This protein binds this small molecule.
Small molecule (SMILES): CC(=O)N[C@@H]1[C@@H](O)[C@H](O)[C@@H](CO)O[C@H]1O

Binding-site contacts:
Ligand atom C5 contacts residue ASN308 of chain 1.E at 3.6 Å.
Ligand atom C4 contacts residue ASN308 of chain 1.E at 4.2 Å.
Ligand atom C8 contacts residue SER362 of chain 1.E at 4.1 Å.
Ligand atom C2 contacts residue ASN308 of chain 1.E at 2.5 Å.
Ligand atom C1 contacts residue ASN308 of chain 1.E at 1.4 Å.
Ligand atom O7 contacts residue ASN308 of chain 1.E at 4.2 Å.
Ligand atom C3 contacts residue ASN308 of chain 1.E at 3.8 Å.
Ligand atom N2 contacts residue ASN308 of chain 1.E at 2.4 Å (h-bond).
Ligand atom C7 contacts residue ASN308 of chain 1.E at 3.2 Å.
Ligand atom C8 contacts residue ASN308 of chain 1.E at 3.5 Å.
Ligand atom O5 contacts residue ASN308 of chain 1.E at 2.3 Å (h-bond).
Ligand atom N2 contacts residue TRP364 of chain 1.E at 4.2 Å.

Sequence of chain 1.E:
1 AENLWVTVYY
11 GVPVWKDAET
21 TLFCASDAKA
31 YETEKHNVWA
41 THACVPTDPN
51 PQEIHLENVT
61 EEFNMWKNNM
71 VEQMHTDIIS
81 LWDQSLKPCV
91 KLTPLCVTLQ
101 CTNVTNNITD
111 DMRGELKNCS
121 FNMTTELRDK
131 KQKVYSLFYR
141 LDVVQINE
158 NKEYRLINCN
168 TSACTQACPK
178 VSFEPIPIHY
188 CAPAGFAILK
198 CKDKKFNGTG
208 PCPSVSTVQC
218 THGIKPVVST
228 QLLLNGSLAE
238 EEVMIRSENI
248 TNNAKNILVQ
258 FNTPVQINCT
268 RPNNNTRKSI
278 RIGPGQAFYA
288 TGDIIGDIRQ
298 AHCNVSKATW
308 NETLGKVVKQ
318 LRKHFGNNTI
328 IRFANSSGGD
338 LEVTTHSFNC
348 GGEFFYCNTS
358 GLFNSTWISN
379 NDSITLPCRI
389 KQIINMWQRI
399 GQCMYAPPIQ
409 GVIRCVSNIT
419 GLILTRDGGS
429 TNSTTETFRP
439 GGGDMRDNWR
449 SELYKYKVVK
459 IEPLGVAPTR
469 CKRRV